The small molecule below binds the protein below.
Small molecule (SMILES): Nc1nc2[nH]ccc2c(=O)[nH]1

Binding-site contacts:
Ligand atom C1 contacts residue LEU115 of chain 1.B at 3.9 Å (hydrophobic).
Ligand atom N2 contacts residue MET114 of chain 1.B at 4.2 Å.
Ligand atom N1 contacts residue LEU115 of chain 1.B at 2.9 Å (h-bond).
Ligand atom C1 contacts residue LEU168 of chain 1.B at 3.6 Å (hydrophobic).
Ligand atom C3 contacts residue ALA60 of chain 1.B at 4.1 Å (hydrophobic).
Ligand atom N2 contacts residue LEU168 of chain 1.B at 3.6 Å.
Ligand atom N3 contacts residue VAL96 of chain 1.B at 4.0 Å.
Ligand atom N4 contacts residue LEU168 of chain 1.B at 3.9 Å.
Ligand atom C6 contacts residue LEU168 of chain 1.B at 4.3 Å (hydrophobic).
Ligand atom N4 contacts residue ILE39 of chain 1.B at 4.0 Å.
Ligand atom C1 contacts residue ALA60 of chain 1.B at 4.5 Å (hydrophobic).
Ligand atom C5 contacts residue ALA60 of chain 1.B at 4.5 Å (hydrophobic).
Ligand atom O1 contacts residue ILE39 of chain 1.B at 4.1 Å.
Ligand atom N1 contacts residue LEU168 of chain 1.B at 4.0 Å.
Ligand atom N1 contacts residue MET114 of chain 1.B at 3.6 Å.
Ligand atom C2 contacts residue GLU113 of chain 1.B at 3.9 Å.
Ligand atom C5 contacts residue PHE112 of chain 1.B at 3.6 Å (hydrophobic).
Ligand atom C5 contacts residue GLU113 of chain 1.B at 4.3 Å.
Ligand atom N2 contacts residue LEU115 of chain 1.B at 3.3 Å (h-bond).
Ligand atom N3 contacts residue GLU113 of chain 1.B at 3.2 Å (salt-bridge).
Ligand atom C2 contacts residue LEU168 of chain 1.B at 3.9 Å (hydrophobic).
Ligand atom N3 contacts residue LEU115 of chain 1.B at 4.3 Å.
Ligand atom N2 contacts residue ALA60 of chain 1.B at 4.0 Å.
Ligand atom N1 contacts residue SER116 of chain 1.B at 3.9 Å.
Ligand atom N3 contacts residue VAL180 of chain 1.B at 4.4 Å.
Ligand atom C4 contacts residue ALA60 of chain 1.B at 4.5 Å (hydrophobic).
Ligand atom C5 contacts residue VAL96 of chain 1.B at 4.0 Å (hydrophobic).
Ligand atom C5 contacts residue VAL180 of chain 1.B at 4.3 Å (hydrophobic).
Ligand atom C6 contacts residue VAL47 of chain 1.B at 4.5 Å (hydrophobic).
Ligand atom N3 contacts residue PHE112 of chain 1.B at 3.7 Å.
Ligand atom C6 contacts residue ILE39 of chain 1.B at 4.4 Å (hydrophobic).
Ligand atom N3 contacts residue ALA60 of chain 1.B at 4.1 Å.
Ligand atom C2 contacts residue LEU115 of chain 1.B at 4.3 Å (hydrophobic).
Ligand atom C1 contacts residue MET114 of chain 1.B at 4.5 Å (hydrophobic).
Ligand atom C2 contacts residue ALA60 of chain 1.B at 3.8 Å (hydrophobic).
Ligand atom N2 contacts residue GLU113 of chain 1.B at 3.8 Å.
Ligand atom O1 contacts residue VAL47 of chain 1.B at 4.1 Å.
Ligand atom C3 contacts residue LEU168 of chain 1.B at 4.3 Å (hydrophobic).

Sequence of chain 1.B:
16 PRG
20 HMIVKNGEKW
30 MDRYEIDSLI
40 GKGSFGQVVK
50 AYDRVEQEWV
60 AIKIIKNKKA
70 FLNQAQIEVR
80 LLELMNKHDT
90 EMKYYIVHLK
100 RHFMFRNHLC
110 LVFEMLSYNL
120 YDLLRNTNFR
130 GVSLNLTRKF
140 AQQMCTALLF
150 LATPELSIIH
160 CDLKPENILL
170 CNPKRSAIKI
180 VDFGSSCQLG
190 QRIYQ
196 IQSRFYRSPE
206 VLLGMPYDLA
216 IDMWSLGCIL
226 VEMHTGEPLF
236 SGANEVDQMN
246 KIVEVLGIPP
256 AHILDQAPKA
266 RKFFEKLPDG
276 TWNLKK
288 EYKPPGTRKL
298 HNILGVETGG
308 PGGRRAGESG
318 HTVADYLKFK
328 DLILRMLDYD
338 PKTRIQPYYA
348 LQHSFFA